This small molecule binds to this protein.
Small molecule (SMILES): N[C@@H](Cc1ccccc1)C(=O)NCC=O

Sequence of chain 6.OA:
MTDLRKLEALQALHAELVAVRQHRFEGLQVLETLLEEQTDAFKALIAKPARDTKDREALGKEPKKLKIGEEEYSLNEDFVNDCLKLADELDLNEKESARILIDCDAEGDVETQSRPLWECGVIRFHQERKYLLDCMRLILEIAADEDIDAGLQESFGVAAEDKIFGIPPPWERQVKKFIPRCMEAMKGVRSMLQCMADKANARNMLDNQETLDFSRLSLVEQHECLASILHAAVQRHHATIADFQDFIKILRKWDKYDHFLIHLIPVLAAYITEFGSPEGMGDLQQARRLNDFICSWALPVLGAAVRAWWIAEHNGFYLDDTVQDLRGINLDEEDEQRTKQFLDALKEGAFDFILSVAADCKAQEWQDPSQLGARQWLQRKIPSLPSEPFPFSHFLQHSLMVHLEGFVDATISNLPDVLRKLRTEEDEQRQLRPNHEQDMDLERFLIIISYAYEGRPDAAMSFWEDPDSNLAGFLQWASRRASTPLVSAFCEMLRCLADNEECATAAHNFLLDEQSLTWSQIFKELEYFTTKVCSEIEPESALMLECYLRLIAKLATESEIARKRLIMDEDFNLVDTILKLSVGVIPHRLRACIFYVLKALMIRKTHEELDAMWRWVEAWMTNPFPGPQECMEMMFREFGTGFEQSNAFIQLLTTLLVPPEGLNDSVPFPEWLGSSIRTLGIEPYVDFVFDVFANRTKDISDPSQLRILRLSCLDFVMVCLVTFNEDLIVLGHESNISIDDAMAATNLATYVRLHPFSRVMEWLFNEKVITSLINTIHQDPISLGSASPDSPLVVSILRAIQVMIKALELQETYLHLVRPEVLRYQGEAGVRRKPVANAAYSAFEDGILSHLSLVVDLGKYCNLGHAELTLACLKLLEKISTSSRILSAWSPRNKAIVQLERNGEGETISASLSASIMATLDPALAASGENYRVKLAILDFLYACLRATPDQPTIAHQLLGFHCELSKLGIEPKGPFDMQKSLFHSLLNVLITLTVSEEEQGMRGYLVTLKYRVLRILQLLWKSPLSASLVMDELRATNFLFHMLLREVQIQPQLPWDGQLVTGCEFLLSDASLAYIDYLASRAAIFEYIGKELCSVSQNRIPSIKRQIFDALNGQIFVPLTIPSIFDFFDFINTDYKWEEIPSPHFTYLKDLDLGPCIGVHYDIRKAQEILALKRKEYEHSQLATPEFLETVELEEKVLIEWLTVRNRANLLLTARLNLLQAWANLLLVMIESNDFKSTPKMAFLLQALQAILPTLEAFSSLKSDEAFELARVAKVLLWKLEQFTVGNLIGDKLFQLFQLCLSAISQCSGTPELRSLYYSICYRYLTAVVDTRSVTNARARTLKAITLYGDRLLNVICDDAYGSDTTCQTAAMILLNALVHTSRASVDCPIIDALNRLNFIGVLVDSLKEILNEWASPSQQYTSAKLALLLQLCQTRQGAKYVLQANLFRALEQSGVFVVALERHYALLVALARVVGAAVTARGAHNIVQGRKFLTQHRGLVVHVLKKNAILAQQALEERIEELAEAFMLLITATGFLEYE

Binding-site contacts:
Ligand atom N contacts residue SER491 of chain 6.OA at 4.1 Å.
Ligand atom CD2 contacts residue ARG442 of chain 6.OA at 3.5 Å.
Ligand atom CZ contacts residue PRO438 of chain 6.OA at 3.4 Å (hydrophobic).
Ligand atom O contacts residue ASN492 of chain 6.OA at 4.2 Å.
Ligand atom C contacts residue ARG442 of chain 6.OA at 4.4 Å.
Ligand atom CB contacts residue GLY495 of chain 6.OA at 3.9 Å.
Ligand atom CB contacts residue ASN492 of chain 6.OA at 3.8 Å.
Ligand atom CA contacts residue ASN492 of chain 6.OA at 3.3 Å.
Ligand atom O contacts residue PRO438 of chain 6.OA at 4.0 Å.
Ligand atom CD1 contacts residue PRO438 of chain 6.OA at 4.4 Å (hydrophobic).
Ligand atom CG contacts residue PHE496 of chain 6.OA at 4.0 Å (hydrophobic).
Ligand atom CE1 contacts residue PHE496 of chain 6.OA at 3.6 Å (hydrophobic).
Ligand atom N contacts residue ASN492 of chain 6.OA at 3.3 Å (h-bond).
Ligand atom CD2 contacts residue PRO438 of chain 6.OA at 4.4 Å (hydrophobic).
Ligand atom CE2 contacts residue PRO438 of chain 6.OA at 3.7 Å (hydrophobic).
Ligand atom CZ contacts residue PHE496 of chain 6.OA at 3.9 Å (hydrophobic).
Ligand atom CA contacts residue ARG442 of chain 6.OA at 3.6 Å.
Ligand atom CE1 contacts residue ILE434 of chain 6.OA at 3.9 Å (hydrophobic).
Ligand atom CG contacts residue ASN492 of chain 6.OA at 4.3 Å.
Ligand atom CD1 contacts residue ILE434 of chain 6.OA at 4.1 Å (hydrophobic).
Ligand atom CD1 contacts residue PHE496 of chain 6.OA at 3.7 Å (hydrophobic).
Ligand atom O contacts residue ARG442 of chain 6.OA at 4.3 Å.
Ligand atom CB contacts residue PHE496 of chain 6.OA at 3.9 Å (hydrophobic).
Ligand atom CG contacts residue GLY495 of chain 6.OA at 4.4 Å.
Ligand atom C contacts residue ASN492 of chain 6.OA at 4.0 Å.
Ligand atom CD1 contacts residue ASN492 of chain 6.OA at 3.9 Å.
Ligand atom CE2 contacts residue ARG442 of chain 6.OA at 3.6 Å.
Ligand atom N contacts residue ARG442 of chain 6.OA at 4.2 Å.
Ligand atom CE1 contacts residue PRO438 of chain 6.OA at 3.8 Å (hydrophobic).